Sequence of chain 1.B:
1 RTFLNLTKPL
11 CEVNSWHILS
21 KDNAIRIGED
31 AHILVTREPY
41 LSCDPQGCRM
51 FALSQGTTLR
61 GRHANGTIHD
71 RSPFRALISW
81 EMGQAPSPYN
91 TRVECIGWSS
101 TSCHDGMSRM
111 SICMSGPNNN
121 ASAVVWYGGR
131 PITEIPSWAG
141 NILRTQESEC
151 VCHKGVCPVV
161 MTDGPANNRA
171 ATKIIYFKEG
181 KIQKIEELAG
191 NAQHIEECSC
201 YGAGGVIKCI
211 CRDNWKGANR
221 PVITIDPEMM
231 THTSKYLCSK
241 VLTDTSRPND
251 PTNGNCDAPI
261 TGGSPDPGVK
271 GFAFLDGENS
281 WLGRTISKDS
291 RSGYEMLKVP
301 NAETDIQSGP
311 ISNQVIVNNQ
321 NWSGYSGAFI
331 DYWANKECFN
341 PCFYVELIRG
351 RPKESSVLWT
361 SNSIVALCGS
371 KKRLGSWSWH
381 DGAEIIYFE

This protein binds this small molecule.
Small molecule (SMILES): CC(=O)N[C@H]1[C@H]([C@H](O)[C@H](O)CO)OC(C(=O)O)=C[C@@H]1O

Binding-site contacts:
Ligand atom O9 contacts residue ARG144 of chain 1.B at 3.4 Å (salt-bridge).
Ligand atom C11 contacts residue TRP98 of chain 1.B at 3.8 Å (hydrophobic).
Ligand atom C11 contacts residue ARG144 of chain 1.B at 4.0 Å.
Ligand atom C3 contacts residue TYR325 of chain 1.B at 3.2 Å (hydrophobic).
Ligand atom O9 contacts residue ALA166 of chain 1.B at 3.4 Å.
Ligand atom C10 contacts residue ARG71 of chain 1.B at 4.0 Å.
Ligand atom C4 contacts residue GLU38 of chain 1.B at 3.7 Å.
Ligand atom O8 contacts residue ARG212 of chain 1.B at 3.4 Å.
Ligand atom O8 contacts residue GLU196 of chain 1.B at 2.7 Å (salt-bridge).
Ligand atom C6 contacts residue TYR325 of chain 1.B at 3.6 Å (hydrophobic).
Ligand atom C9 contacts residue ALA166 of chain 1.B at 3.5 Å (hydrophobic).
Ligand atom C8 contacts residue GLU196 of chain 1.B at 3.6 Å.
Ligand atom C1 contacts residue ARG37 of chain 1.B at 3.9 Å.
Ligand atom O1A contacts residue ARG291 of chain 1.B at 2.8 Å (salt-bridge).
Ligand atom C3 contacts residue ARG37 of chain 1.B at 3.9 Å.
Ligand atom O10 contacts residue ASP70 of chain 1.B at 3.9 Å.
Ligand atom O4 contacts residue ASP70 of chain 1.B at 3.4 Å.
Ligand atom O9 contacts residue GLU196 of chain 1.B at 2.6 Å (salt-bridge).
Ligand atom C6 contacts residue GLU197 of chain 1.B at 3.6 Å.
Ligand atom O1A contacts residue ARG212 of chain 1.B at 3.2 Å (salt-bridge).
Ligand atom C3 contacts residue GLU38 of chain 1.B at 3.6 Å.
Ligand atom O6 contacts residue TYR325 of chain 1.B at 3.1 Å (h-bond).
Ligand atom C9 contacts residue ASN214 of chain 1.B at 3.8 Å.
Ligand atom O8 contacts residue GLU197 of chain 1.B at 3.7 Å.
Ligand atom C1 contacts residue ARG291 of chain 1.B at 3.5 Å.
Ligand atom O4 contacts residue GLU38 of chain 1.B at 3.2 Å (salt-bridge).
Ligand atom O1B contacts residue ARG37 of chain 1.B at 2.9 Å (salt-bridge).
Ligand atom O1A contacts residue TYR325 of chain 1.B at 3.4 Å (h-bond).
Ligand atom C4 contacts residue TYR325 of chain 1.B at 3.7 Å (hydrophobic).
Ligand atom C2 contacts residue TYR325 of chain 1.B at 2.8 Å (hydrophobic).
Ligand atom O1B contacts residue ARG291 of chain 1.B at 2.8 Å (salt-bridge).
Ligand atom O1B contacts residue TYR325 of chain 1.B at 3.5 Å (h-bond).
Ligand atom C11 contacts residue ILE142 of chain 1.B at 3.8 Å (hydrophobic).
Ligand atom O6 contacts residue ARG212 of chain 1.B at 3.7 Å.
Ligand atom C3 contacts residue ASP70 of chain 1.B at 3.7 Å.
Ligand atom C1 contacts residue ARG212 of chain 1.B at 3.9 Å.
Ligand atom C8 contacts residue ARG212 of chain 1.B at 3.6 Å.
Ligand atom C1 contacts residue TYR325 of chain 1.B at 3.0 Å (hydrophobic).
Ligand atom C9 contacts residue GLU196 of chain 1.B at 3.2 Å.
Ligand atom O10 contacts residue ARG71 of chain 1.B at 2.8 Å (salt-bridge).